The protein below binds the small molecule below.
Small molecule (SMILES): Nc1nc(=O)c2ncn([C@@H]3O[C@H](CO[P](=O)(O)O[C@H]4[C@@H](O)[C@H](n5cnc6c(=O)nc(N)[nH]c65)O[C@@H]4CO[P](=O)(O)O[C@H]4[C@@H](O)[C@H](n5cnc6c(=O)nc(N)[nH]c65)O[C@@H]4CO[P](=O)(O)O[C@H]4[C@@H](O)[C@H](n5cnc6c(=O)nc(N)[nH]c65)O[C@@H]4COP(=O)=O)[C@@H](O)[C@H]3O)c2[nH]1

Sequence of chain 1.F:
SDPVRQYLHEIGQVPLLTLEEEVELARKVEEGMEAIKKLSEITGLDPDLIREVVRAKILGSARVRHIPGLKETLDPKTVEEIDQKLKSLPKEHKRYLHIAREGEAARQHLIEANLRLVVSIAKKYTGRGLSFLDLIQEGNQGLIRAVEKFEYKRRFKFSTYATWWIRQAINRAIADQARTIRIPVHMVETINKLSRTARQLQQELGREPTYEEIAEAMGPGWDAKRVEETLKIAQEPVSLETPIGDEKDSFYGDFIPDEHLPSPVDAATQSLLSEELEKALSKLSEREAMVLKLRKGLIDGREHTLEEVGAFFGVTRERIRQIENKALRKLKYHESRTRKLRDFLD

Binding-site contacts:
Ligand atom N2 contacts residue PRO706 of chain 1.D at 3.6 Å.
Ligand atom O3' contacts residue ASP743 of chain 1.D at 2.9 Å (salt-bridge).
Ligand atom O2' contacts residue MG1 of chain 1.N at 3.4 Å.
Ligand atom OP1 contacts residue ARG420 of chain 1.C at 3.9 Å.
Ligand atom P contacts residue LYS846 of chain 1.C at 3.5 Å.
Ligand atom C4' contacts residue HIS999 of chain 1.C at 3.7 Å.
Ligand atom OP2 contacts residue ARG420 of chain 1.C at 2.4 Å (salt-bridge).
Ligand atom C4' contacts residue ASP743 of chain 1.D at 3.3 Å.
Ligand atom C2' contacts residue MG1 of chain 1.N at 3.8 Å.
Ligand atom O3' contacts residue MG1 of chain 1.N at 2.0 Å.
Ligand atom OP2 contacts residue LYS846 of chain 1.C at 3.9 Å.
Ligand atom C3' contacts residue MG1 of chain 1.N at 3.3 Å.
Ligand atom O2' contacts residue ARG704 of chain 1.D at 2.8 Å (salt-bridge).
Ligand atom P contacts residue ARG420 of chain 1.C at 3.5 Å.
Ligand atom C5' contacts residue HIS999 of chain 1.C at 4.0 Å.
Ligand atom OP1 contacts residue PRO444 of chain 1.C at 3.6 Å.
Ligand atom O4' contacts residue HIS999 of chain 1.C at 4.1 Å.
Ligand atom O3' contacts residue LYS838 of chain 1.C at 3.8 Å.
Ligand atom O3' contacts residue ASP739 of chain 1.D at 3.9 Å.
Ligand atom C8 contacts residue GLU344 of chain 1.F at 3.7 Å.
Ligand atom O2' contacts residue ASP743 of chain 1.D at 3.0 Å (salt-bridge).
Ligand atom N7 contacts residue GLU344 of chain 1.F at 3.0 Å (salt-bridge).
Ligand atom O5' contacts residue ASN448 of chain 1.C at 3.4 Å (h-bond).
Ligand atom C5' contacts residue GLN567 of chain 1.C at 3.8 Å.
Ligand atom OP1 contacts residue GLN567 of chain 1.C at 3.2 Å (h-bond).
Ligand atom C4' contacts residue MG1 of chain 1.N at 4.1 Å.
Ligand atom C2' contacts residue ASP743 of chain 1.D at 3.8 Å.
Ligand atom C5' contacts residue ASN448 of chain 1.C at 3.3 Å.
Ligand atom C3' contacts residue ASP743 of chain 1.D at 3.5 Å.
Ligand atom OP1 contacts residue LYS838 of chain 1.C at 3.3 Å (salt-bridge).
Ligand atom OP1 contacts residue ASP741 of chain 1.D at 4.1 Å.
Ligand atom O3' contacts residue ASP741 of chain 1.D at 3.3 Å (salt-bridge).
Ligand atom OP1 contacts residue ASP343 of chain 1.F at 3.5 Å.
Ligand atom O3' contacts residue GLN567 of chain 1.C at 4.1 Å.
Ligand atom OP1 contacts residue GLN390 of chain 1.C at 3.7 Å.
Ligand atom OP1 contacts residue LYS846 of chain 1.C at 2.4 Å (salt-bridge).
Ligand atom C2' contacts residue ARG704 of chain 1.D at 3.7 Å.
Ligand atom C5 contacts residue GLU344 of chain 1.F at 4.1 Å.
Ligand atom N2 contacts residue ALA705 of chain 1.D at 3.2 Å (h-bond).
Ligand atom OP2 contacts residue ASN448 of chain 1.C at 3.0 Å (h-bond).

Sequence of chain 1.D:
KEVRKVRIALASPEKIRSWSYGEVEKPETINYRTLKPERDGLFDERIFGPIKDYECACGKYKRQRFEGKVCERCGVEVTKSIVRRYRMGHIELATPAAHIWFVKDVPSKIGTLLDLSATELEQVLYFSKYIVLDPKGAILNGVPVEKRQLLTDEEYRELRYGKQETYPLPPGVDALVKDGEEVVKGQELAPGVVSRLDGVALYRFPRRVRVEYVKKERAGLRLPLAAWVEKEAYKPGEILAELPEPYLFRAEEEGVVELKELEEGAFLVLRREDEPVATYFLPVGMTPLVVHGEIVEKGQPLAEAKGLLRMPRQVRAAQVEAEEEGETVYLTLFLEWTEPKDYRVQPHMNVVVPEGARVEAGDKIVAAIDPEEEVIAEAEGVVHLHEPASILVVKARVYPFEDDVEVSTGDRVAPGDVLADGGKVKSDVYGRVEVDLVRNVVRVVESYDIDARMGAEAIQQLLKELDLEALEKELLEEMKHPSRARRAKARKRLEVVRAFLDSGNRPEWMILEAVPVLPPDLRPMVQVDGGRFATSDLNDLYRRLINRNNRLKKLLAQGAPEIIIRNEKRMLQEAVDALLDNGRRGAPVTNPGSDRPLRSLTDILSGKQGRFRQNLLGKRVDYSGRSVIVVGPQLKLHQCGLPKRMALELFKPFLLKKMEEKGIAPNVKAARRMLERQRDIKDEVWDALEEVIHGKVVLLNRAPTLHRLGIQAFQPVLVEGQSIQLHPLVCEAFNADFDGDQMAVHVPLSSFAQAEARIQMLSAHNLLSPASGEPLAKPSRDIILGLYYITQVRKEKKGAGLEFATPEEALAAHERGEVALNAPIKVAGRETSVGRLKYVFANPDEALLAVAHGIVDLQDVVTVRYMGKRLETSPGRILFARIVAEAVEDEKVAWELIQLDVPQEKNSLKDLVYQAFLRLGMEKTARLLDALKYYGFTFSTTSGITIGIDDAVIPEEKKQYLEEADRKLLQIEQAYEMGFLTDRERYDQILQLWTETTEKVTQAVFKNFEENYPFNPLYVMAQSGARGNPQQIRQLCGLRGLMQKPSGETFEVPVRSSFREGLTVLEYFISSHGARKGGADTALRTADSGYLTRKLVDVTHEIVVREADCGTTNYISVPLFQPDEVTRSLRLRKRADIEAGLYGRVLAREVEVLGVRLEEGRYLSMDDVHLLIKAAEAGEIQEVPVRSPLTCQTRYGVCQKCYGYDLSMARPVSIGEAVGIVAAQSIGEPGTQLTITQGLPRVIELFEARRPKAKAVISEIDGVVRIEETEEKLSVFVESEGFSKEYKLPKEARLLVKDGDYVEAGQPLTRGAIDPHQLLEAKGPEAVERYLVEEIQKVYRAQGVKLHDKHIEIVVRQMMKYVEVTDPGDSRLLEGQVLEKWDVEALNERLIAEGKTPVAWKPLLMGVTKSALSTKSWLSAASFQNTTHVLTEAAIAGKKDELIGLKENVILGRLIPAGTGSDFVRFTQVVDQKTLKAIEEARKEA

Sequence of chain 1.C:
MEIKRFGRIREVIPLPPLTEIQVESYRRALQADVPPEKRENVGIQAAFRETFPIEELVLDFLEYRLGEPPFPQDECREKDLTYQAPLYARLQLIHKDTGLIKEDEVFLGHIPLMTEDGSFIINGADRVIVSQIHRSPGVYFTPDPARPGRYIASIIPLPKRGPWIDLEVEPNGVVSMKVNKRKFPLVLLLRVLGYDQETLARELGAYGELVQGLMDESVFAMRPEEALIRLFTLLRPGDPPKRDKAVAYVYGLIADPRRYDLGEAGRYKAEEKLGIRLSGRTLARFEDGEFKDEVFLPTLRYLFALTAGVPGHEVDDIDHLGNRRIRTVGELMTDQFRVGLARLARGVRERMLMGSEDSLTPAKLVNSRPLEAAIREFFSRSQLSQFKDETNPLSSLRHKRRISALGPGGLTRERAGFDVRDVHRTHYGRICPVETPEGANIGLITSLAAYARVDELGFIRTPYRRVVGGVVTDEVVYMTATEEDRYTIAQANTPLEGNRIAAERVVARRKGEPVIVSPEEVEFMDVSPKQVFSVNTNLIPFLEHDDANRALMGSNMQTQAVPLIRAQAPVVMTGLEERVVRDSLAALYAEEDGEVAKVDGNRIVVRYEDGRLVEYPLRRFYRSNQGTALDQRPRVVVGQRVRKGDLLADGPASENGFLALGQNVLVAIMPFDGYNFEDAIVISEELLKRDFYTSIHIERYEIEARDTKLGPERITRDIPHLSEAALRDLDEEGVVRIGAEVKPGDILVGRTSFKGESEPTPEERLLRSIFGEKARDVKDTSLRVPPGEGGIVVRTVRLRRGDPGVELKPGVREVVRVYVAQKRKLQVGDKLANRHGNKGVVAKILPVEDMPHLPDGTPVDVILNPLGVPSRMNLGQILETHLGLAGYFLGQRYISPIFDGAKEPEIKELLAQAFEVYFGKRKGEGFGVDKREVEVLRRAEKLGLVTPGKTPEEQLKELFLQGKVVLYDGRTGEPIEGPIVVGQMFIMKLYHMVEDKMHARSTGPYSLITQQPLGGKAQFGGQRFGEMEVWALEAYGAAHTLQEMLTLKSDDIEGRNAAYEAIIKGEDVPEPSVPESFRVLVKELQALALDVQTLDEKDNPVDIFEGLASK